Binding-site contacts:
Ligand atom C5 contacts residue ASN164 of chain 1.A at 3.7 Å.
Ligand atom N2 contacts residue ASN164 of chain 1.A at 2.9 Å (h-bond).
Ligand atom O6 contacts residue ASN164 of chain 1.A at 4.3 Å.
Ligand atom O5 contacts residue PRO187 of chain 1.A at 4.5 Å.
Ligand atom C3 contacts residue ASN164 of chain 1.A at 3.8 Å.
Ligand atom C4 contacts residue ASN164 of chain 1.A at 4.2 Å.
Ligand atom O6 contacts residue PRO187 of chain 1.A at 3.4 Å (h-bond).
Ligand atom O7 contacts residue ASN164 of chain 1.A at 4.4 Å.
Ligand atom C7 contacts residue ASN164 of chain 1.A at 3.9 Å.
Ligand atom O5 contacts residue ASN164 of chain 1.A at 2.4 Å (h-bond).
Ligand atom C2 contacts residue ASN164 of chain 1.A at 2.5 Å.
Ligand atom C1 contacts residue ASN164 of chain 1.A at 1.4 Å.

The protein below binds the small molecule below.
Small molecule (SMILES): CC(=O)N[C@H]1[C@H](O[C@H]2[C@H](O)[C@@H](NC(C)=O)CO[C@@H]2CO)O[C@H](CO)[C@@H](O[C@@H]2O[C@H](CO)[C@@H](O)[C@H](O)[C@@H]2O)[C@@H]1O

Sequence of chain 1.A:
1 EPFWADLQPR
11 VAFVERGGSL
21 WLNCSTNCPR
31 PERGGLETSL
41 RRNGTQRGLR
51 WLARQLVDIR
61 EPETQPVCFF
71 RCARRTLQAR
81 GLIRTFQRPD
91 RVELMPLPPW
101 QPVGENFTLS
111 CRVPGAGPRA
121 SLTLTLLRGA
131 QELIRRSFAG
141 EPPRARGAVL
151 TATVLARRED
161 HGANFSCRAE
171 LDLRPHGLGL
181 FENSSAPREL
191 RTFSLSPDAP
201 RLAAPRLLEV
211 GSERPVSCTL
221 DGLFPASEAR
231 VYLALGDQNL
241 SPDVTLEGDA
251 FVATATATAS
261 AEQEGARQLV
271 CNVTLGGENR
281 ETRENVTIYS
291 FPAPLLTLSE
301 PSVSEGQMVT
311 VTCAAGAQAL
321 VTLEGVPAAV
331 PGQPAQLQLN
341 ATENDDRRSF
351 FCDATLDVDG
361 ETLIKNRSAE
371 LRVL